This protein binds this small molecule.
Small molecule (SMILES): CC(=O)N[C@@H]1[C@@H](O)[C@H](O)[C@@H](CO)O[C@H]1O

Binding-site contacts:
Ligand atom C3 contacts residue ASN225 of chain 1.A at 3.9 Å.
Ligand atom C2 contacts residue ASN225 of chain 1.A at 2.6 Å.
Ligand atom N2 contacts residue ILE224 of chain 1.A at 4.4 Å.
Ligand atom C7 contacts residue ASN225 of chain 1.A at 4.2 Å.
Ligand atom O7 contacts residue SER201 of chain 1.A at 4.4 Å.
Ligand atom O6 contacts residue ASN225 of chain 1.A at 3.9 Å.
Ligand atom C1 contacts residue ASN225 of chain 1.A at 1.4 Å.
Ligand atom C5 contacts residue ASN225 of chain 1.A at 3.6 Å.
Ligand atom O5 contacts residue ASN225 of chain 1.A at 2.3 Å (h-bond).
Ligand atom C6 contacts residue ARG203 of chain 1.A at 3.6 Å.
Ligand atom O7 contacts residue ASN225 of chain 1.A at 4.4 Å.
Ligand atom O7 contacts residue SER200 of chain 1.A at 3.6 Å.
Ligand atom N2 contacts residue ASN225 of chain 1.A at 3.2 Å (h-bond).
Ligand atom O6 contacts residue ARG203 of chain 1.A at 2.8 Å (salt-bridge).
Ligand atom C5 contacts residue ARG203 of chain 1.A at 4.2 Å.
Ligand atom C1 contacts residue ARG203 of chain 1.A at 4.4 Å.
Ligand atom C7 contacts residue SER200 of chain 1.A at 4.4 Å.
Ligand atom C4 contacts residue ASN225 of chain 1.A at 4.2 Å.
Ligand atom O5 contacts residue ARG203 of chain 1.A at 3.3 Å (salt-bridge).

Sequence of chain 1.A:
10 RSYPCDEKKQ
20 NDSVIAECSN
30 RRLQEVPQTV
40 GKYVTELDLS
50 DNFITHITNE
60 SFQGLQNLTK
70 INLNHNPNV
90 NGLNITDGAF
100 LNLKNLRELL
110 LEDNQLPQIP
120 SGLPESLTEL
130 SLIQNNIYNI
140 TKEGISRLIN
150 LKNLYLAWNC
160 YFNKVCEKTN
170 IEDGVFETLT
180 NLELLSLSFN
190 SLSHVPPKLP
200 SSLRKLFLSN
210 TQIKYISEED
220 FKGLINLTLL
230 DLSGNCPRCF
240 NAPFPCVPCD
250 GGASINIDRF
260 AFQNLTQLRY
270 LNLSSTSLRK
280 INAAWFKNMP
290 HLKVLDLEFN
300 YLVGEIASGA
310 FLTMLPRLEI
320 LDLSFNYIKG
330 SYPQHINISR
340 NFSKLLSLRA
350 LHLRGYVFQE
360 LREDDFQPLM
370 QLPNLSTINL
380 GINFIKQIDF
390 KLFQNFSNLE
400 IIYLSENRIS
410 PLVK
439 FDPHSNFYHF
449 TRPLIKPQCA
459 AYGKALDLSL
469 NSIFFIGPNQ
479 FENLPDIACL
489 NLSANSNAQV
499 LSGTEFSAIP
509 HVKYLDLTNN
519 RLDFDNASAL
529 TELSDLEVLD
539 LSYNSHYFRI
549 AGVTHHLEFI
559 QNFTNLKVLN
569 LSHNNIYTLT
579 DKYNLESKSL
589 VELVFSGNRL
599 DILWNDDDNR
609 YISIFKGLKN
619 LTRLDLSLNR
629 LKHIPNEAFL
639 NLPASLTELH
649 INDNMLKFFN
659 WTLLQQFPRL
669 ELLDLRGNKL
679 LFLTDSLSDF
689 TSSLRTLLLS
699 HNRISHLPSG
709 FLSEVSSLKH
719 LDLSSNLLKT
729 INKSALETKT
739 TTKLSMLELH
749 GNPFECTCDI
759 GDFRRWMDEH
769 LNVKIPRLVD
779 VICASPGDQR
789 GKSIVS